The small molecule below binds the protein below.
Small molecule (SMILES): NCc1ccc(-c2ccccc2)nc1

Sequence of chain 1.A:
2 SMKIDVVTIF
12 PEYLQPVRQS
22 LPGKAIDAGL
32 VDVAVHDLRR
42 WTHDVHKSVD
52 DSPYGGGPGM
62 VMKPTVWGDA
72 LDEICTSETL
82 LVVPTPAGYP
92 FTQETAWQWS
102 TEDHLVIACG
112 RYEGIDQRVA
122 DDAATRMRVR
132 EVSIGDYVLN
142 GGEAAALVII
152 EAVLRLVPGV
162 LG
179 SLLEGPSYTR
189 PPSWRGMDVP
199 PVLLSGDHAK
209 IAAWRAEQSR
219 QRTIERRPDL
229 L

Binding-site contacts:
Ligand atom C09 contacts residue GLY143 of chain 1.A at 4.0 Å.
Ligand atom C10 contacts residue GLY143 of chain 1.A at 3.8 Å.
Ligand atom C13 contacts residue TYR113 of chain 1.A at 3.8 Å (hydrophobic).
Ligand atom C13 contacts residue GLY142 of chain 1.A at 3.6 Å.
Ligand atom C08 contacts residue LEU140 of chain 1.A at 3.5 Å (hydrophobic).
Ligand atom C09 contacts residue PRO87 of chain 1.A at 4.0 Å (hydrophobic).
Ligand atom C12 contacts residue GLY111 of chain 1.A at 3.9 Å.
Ligand atom C08 contacts residue TYR138 of chain 1.A at 3.5 Å (hydrophobic).
Ligand atom C14 contacts residue ASN141 of chain 1.A at 3.9 Å.
Ligand atom C02 contacts residue SER134 of chain 1.A at 3.9 Å.
Ligand atom C05 contacts residue THR86 of chain 1.A at 3.6 Å.
Ligand atom C06 contacts residue PRO87 of chain 1.A at 3.5 Å (hydrophobic).
Ligand atom C05 contacts residue PRO85 of chain 1.A at 3.5 Å (hydrophobic).
Ligand atom C02 contacts residue TYR138 of chain 1.A at 3.9 Å (hydrophobic).
Ligand atom C14 contacts residue GLY142 of chain 1.A at 3.5 Å.
Ligand atom C11 contacts residue GLY142 of chain 1.A at 4.0 Å.
Ligand atom N01 contacts residue SER134 of chain 1.A at 3.4 Å.
Ligand atom C03 contacts residue PRO87 of chain 1.A at 3.8 Å (hydrophobic).
Ligand atom C08 contacts residue PRO87 of chain 1.A at 3.7 Å (hydrophobic).
Ligand atom C05 contacts residue PRO87 of chain 1.A at 3.8 Å (hydrophobic).
Ligand atom C11 contacts residue ARG112 of chain 1.A at 4.0 Å.
Ligand atom N07 contacts residue PRO87 of chain 1.A at 3.5 Å.
Ligand atom N07 contacts residue LEU140 of chain 1.A at 3.3 Å (h-bond).
Ligand atom C10 contacts residue GLY142 of chain 1.A at 3.9 Å.
Ligand atom C10 contacts residue PRO85 of chain 1.A at 4.0 Å (hydrophobic).
Ligand atom C13 contacts residue LEU140 of chain 1.A at 3.6 Å (hydrophobic).
Ligand atom C09 contacts residue GLY142 of chain 1.A at 3.6 Å.
Ligand atom N01 contacts residue ILE135 of chain 1.A at 2.9 Å (h-bond).
Ligand atom C14 contacts residue LEU140 of chain 1.A at 3.3 Å (hydrophobic).
Ligand atom C04 contacts residue PRO87 of chain 1.A at 3.9 Å (hydrophobic).
Ligand atom C12 contacts residue ARG112 of chain 1.A at 3.9 Å.
Ligand atom C02 contacts residue ILE135 of chain 1.A at 3.9 Å (hydrophobic).
Ligand atom C11 contacts residue GLY111 of chain 1.A at 3.5 Å.
Ligand atom C04 contacts residue THR86 of chain 1.A at 3.5 Å.
Ligand atom C06 contacts residue GLY142 of chain 1.A at 3.8 Å.
Ligand atom C12 contacts residue ASN141 of chain 1.A at 4.0 Å.
Ligand atom C04 contacts residue PRO85 of chain 1.A at 3.8 Å (hydrophobic).
Ligand atom C13 contacts residue ASN141 of chain 1.A at 3.5 Å.
Ligand atom C12 contacts residue GLY142 of chain 1.A at 3.8 Å.
Ligand atom C12 contacts residue TYR113 of chain 1.A at 3.5 Å (hydrophobic).